The protein below binds the small molecule below.
Small molecule (SMILES): CC(=O)N[C@@H]1[C@@H](O)[C@H](O)[C@@H](CO)O[C@H]1O

Sequence of chain 1.A:
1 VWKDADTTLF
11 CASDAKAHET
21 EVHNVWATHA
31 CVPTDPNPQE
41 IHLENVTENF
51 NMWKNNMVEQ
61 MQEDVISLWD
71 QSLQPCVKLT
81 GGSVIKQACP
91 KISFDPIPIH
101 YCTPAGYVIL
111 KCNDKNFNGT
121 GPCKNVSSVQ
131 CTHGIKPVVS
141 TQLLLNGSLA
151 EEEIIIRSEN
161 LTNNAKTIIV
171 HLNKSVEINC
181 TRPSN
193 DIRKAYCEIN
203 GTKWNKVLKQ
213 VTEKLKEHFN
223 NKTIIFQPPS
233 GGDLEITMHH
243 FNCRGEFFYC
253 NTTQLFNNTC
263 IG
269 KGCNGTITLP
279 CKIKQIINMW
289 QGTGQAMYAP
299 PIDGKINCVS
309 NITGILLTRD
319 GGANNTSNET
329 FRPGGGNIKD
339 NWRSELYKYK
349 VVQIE

Binding-site contacts:
Ligand atom C1 contacts residue THR181 of chain 1.A at 4.2 Å.
Ligand atom C5 contacts residue ASN179 of chain 1.A at 3.7 Å.
Ligand atom O6 contacts residue GLU200 of chain 1.A at 3.3 Å (salt-bridge).
Ligand atom C3 contacts residue ASN179 of chain 1.A at 3.8 Å.
Ligand atom N2 contacts residue ASN179 of chain 1.A at 2.9 Å (h-bond).
Ligand atom C1 contacts residue ASN179 of chain 1.A at 1.4 Å.
Ligand atom C1 contacts residue GLU200 of chain 1.A at 3.8 Å.
Ligand atom C5 contacts residue THR181 of chain 1.A at 3.9 Å.
Ligand atom C8 contacts residue ASN179 of chain 1.A at 4.5 Å.
Ligand atom C4 contacts residue ASN179 of chain 1.A at 4.3 Å.
Ligand atom O4 contacts residue LYS303 of chain 1.A at 4.2 Å.
Ligand atom C2 contacts residue ASN179 of chain 1.A at 2.5 Å.
Ligand atom O5 contacts residue GLU200 of chain 1.A at 3.2 Å (salt-bridge).
Ligand atom C6 contacts residue GLU200 of chain 1.A at 4.4 Å.
Ligand atom O6 contacts residue THR181 of chain 1.A at 4.4 Å.
Ligand atom C8 contacts residue VAL307 of chain 1.A at 4.2 Å (hydrophobic).
Ligand atom C7 contacts residue ASN179 of chain 1.A at 3.4 Å.
Ligand atom C1 contacts residue ASN305 of chain 1.A at 4.0 Å.
Ligand atom C5 contacts residue GLU200 of chain 1.A at 4.4 Å.
Ligand atom O7 contacts residue ASN179 of chain 1.A at 3.6 Å.
Ligand atom O5 contacts residue ASN179 of chain 1.A at 2.4 Å (h-bond).
Ligand atom O5 contacts residue THR181 of chain 1.A at 3.9 Å.
Ligand atom O5 contacts residue ASN305 of chain 1.A at 4.5 Å.
Ligand atom C6 contacts residue TYR198 of chain 1.A at 4.3 Å (hydrophobic).
Ligand atom C6 contacts residue THR181 of chain 1.A at 4.2 Å.
Ligand atom O6 contacts residue TYR198 of chain 1.A at 3.8 Å.
Ligand atom N2 contacts residue VAL307 of chain 1.A at 4.4 Å.